A small-molecule ligand and the protein it binds are described below.
Small molecule (SMILES): Cc1cc(C#N)cc(C)c1Oc1nc(Nc2ccc(C#N)cc2)nc(N)c1Br

Sequence of chain 1.A:
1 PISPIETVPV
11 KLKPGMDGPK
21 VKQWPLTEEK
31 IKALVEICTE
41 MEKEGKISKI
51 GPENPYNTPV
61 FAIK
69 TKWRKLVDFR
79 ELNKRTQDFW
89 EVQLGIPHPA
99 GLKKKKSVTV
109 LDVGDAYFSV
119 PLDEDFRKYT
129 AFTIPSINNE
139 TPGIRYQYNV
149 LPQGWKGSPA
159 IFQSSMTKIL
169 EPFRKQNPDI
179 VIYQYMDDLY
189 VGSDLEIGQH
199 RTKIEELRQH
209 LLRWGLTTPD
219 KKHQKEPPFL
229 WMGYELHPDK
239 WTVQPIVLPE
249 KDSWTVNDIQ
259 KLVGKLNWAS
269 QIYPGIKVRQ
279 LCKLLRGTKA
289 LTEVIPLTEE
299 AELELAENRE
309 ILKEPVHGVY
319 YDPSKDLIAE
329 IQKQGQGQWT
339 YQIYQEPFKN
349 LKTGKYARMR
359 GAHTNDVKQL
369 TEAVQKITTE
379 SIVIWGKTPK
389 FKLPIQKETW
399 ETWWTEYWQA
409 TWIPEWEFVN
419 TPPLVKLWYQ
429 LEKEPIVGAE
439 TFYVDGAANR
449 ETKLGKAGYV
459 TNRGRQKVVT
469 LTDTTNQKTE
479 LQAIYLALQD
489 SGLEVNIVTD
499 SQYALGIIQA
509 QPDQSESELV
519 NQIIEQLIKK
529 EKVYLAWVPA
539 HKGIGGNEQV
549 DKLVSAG

Sequence of chain 1.B:
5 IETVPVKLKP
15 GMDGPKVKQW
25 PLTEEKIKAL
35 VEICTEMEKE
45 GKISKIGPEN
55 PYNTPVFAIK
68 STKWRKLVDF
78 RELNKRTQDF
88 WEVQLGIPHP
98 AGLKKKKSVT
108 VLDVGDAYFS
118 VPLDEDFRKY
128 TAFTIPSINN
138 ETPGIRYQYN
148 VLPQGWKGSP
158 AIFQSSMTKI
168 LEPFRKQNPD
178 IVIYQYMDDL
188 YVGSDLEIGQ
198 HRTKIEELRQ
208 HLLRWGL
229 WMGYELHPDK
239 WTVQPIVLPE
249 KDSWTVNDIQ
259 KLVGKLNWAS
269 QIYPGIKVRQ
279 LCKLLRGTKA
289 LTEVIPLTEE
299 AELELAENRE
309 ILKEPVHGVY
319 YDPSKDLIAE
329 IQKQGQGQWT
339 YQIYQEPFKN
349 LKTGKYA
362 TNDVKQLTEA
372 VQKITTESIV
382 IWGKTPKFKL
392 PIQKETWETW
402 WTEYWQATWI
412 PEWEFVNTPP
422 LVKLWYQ

Binding-site contacts:
Ligand atom N4' contacts residue TYR188 of chain 1.A at 3.7 Å.
Ligand atom C14 contacts residue LEU100 of chain 1.A at 3.8 Å (hydrophobic).
Ligand atom N16 contacts residue LEU100 of chain 1.A at 3.6 Å.
Ligand atom C27 contacts residue HIS235 of chain 1.A at 3.1 Å.
Ligand atom C2' contacts residue TYR181 of chain 1.A at 3.6 Å (hydrophobic).
Ligand atom N27 contacts residue PRO236 of chain 1.A at 3.4 Å (h-bond).
Ligand atom C6' contacts residue VAL189 of chain 1.A at 3.8 Å (hydrophobic).
Ligand atom N16 contacts residue LYS101 of chain 1.A at 3.6 Å (salt-bridge).
Ligand atom N4' contacts residue TRP229 of chain 1.A at 3.7 Å.
Ligand atom C11 contacts residue LYS101 of chain 1.A at 3.5 Å.
Ligand atom C4' contacts residue TYR188 of chain 1.A at 3.5 Å (hydrophobic).
Ligand atom C24 contacts residue TYR318 of chain 1.A at 3.7 Å (hydrophobic).
Ligand atom C25 contacts residue HIS235 of chain 1.A at 3.4 Å.
Ligand atom N5 contacts residue LEU100 of chain 1.A at 3.5 Å.
Ligand atom C25 contacts residue PRO236 of chain 1.A at 3.5 Å (hydrophobic).
Ligand atom N27 contacts residue HIS235 of chain 1.A at 3.0 Å.
Ligand atom O17 contacts residue TYR181 of chain 1.A at 3.6 Å.
Ligand atom C26 contacts residue LYS103 of chain 1.A at 3.6 Å.
Ligand atom BR contacts residue TYR181 of chain 1.A at 3.6 Å.
Ligand atom N27 contacts residue LEU234 of chain 1.A at 3.2 Å (h-bond).
Ligand atom C15 contacts residue LEU100 of chain 1.A at 3.8 Å (hydrophobic).
Ligand atom N4' contacts residue PHE227 of chain 1.A at 3.3 Å.
Ligand atom C26 contacts residue LYS101 of chain 1.A at 3.1 Å.
Ligand atom C25 contacts residue TYR318 of chain 1.A at 3.5 Å (hydrophobic).
Ligand atom C24 contacts residue VAL106 of chain 1.A at 3.8 Å (hydrophobic).
Ligand atom C11 contacts residue LEU100 of chain 1.A at 3.6 Å (hydrophobic).
Ligand atom C21 contacts residue LYS101 of chain 1.A at 3.3 Å.
Ligand atom C5 contacts residue TYR188 of chain 1.A at 3.6 Å (hydrophobic).
Ligand atom C21 contacts residue LYS103 of chain 1.A at 3.7 Å.
Ligand atom C27 contacts residue VAL106 of chain 1.A at 3.6 Å (hydrophobic).
Ligand atom C14 contacts residue VAL179 of chain 1.A at 3.6 Å (hydrophobic).
Ligand atom C15 contacts residue VAL179 of chain 1.A at 3.8 Å (hydrophobic).
Ligand atom C6 contacts residue TYR188 of chain 1.A at 3.6 Å (hydrophobic).
Ligand atom N5 contacts residue LYS101 of chain 1.A at 2.5 Å (salt-bridge).
Ligand atom N27 contacts residue PHE227 of chain 1.A at 3.6 Å.
Ligand atom N18 contacts residue GLU138 of chain 1.B at 3.6 Å.
Ligand atom N5 contacts residue LYS103 of chain 1.A at 3.7 Å.
Ligand atom C24 contacts residue HIS235 of chain 1.A at 3.6 Å.
Ligand atom C6' contacts residue TYR188 of chain 1.A at 3.6 Å (hydrophobic).
Ligand atom C4 contacts residue TYR188 of chain 1.A at 3.7 Å (hydrophobic).